Binding-site contacts:
Ligand atom RU1 contacts residue LYS33 of chain 1.A at 2.2 Å.
Ligand atom RU1 contacts residue ASN37 of chain 1.A at 4.4 Å.
Ligand atom C1 contacts residue LYS33 of chain 1.A at 4.2 Å.
Ligand atom CL1 contacts residue LYS33 of chain 1.A at 3.2 Å.
Ligand atom CL2 contacts residue PHE38 of chain 1.A at 3.7 Å.
Ligand atom CL2 contacts residue LYS33 of chain 1.A at 3.1 Å.

The small molecule below binds the protein below.
Small molecule (SMILES): Cn1c([Ru](Cl)Cl)[n+](C)c2ccccc21

Sequence of chain 1.A:
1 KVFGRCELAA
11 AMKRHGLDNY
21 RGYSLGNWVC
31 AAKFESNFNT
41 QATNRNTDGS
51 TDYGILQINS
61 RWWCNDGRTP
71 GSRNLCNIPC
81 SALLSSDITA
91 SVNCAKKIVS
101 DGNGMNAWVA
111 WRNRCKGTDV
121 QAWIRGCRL